Sequence of chain 1.D:
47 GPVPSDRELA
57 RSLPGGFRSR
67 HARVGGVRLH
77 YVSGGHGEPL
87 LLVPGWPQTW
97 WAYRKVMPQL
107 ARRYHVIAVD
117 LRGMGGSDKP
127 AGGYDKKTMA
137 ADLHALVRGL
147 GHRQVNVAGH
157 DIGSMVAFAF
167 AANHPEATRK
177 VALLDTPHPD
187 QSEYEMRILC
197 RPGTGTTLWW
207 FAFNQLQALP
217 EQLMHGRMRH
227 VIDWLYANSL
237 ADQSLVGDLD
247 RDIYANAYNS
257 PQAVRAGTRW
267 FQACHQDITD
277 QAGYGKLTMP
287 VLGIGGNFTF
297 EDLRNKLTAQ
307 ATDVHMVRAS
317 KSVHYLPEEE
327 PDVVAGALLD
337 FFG

The protein below binds the small molecule below.
Small molecule (SMILES): C[C@]12O[C@H]1[C@H](O)c1c(cc(O)c3c1C(=O)c1cccc(O)c1-3)C2=O

Binding-site contacts:
Ligand atom O2 contacts residue THR182 of chain 1.D at 3.4 Å (h-bond).
Ligand atom O2 contacts residue PHE207 of chain 1.D at 3.7 Å.
Ligand atom C14 contacts residue HIS320 of chain 1.D at 3.3 Å.
Ligand atom C6 contacts residue HIS320 of chain 1.D at 3.8 Å.
Ligand atom O6 contacts residue TRP92 of chain 1.D at 3.2 Å (h-bond).
Ligand atom C4 contacts residue ASP157 of chain 1.D at 3.5 Å.
Ligand atom C6A contacts residue TRP206 of chain 1.D at 3.4 Å (hydrophobic).
Ligand atom C1 contacts residue HIS320 of chain 1.D at 3.8 Å.
Ligand atom O6 contacts residue HIS320 of chain 1.D at 3.1 Å (h-bond).
Ligand atom C6B contacts residue TRP206 of chain 1.D at 3.7 Å (hydrophobic).
Ligand atom C12 contacts residue LEU231 of chain 1.D at 3.7 Å (hydrophobic).
Ligand atom C12 contacts residue TRP206 of chain 1.D at 3.3 Å (hydrophobic).
Ligand atom C2 contacts residue ASP157 of chain 1.D at 2.9 Å.
Ligand atom C3 contacts residue ASP157 of chain 1.D at 3.1 Å.
Ligand atom C2 contacts residue TRP206 of chain 1.D at 3.4 Å (hydrophobic).
Ligand atom C13 contacts residue HIS320 of chain 1.D at 3.4 Å.
Ligand atom C15 contacts residue ASP157 of chain 1.D at 3.5 Å.
Ligand atom C9 contacts residue ASN234 of chain 1.D at 3.2 Å.
Ligand atom O1 contacts residue PHE267 of chain 1.D at 3.4 Å.
Ligand atom C1 contacts residue TRP206 of chain 1.D at 3.2 Å (hydrophobic).
Ligand atom C12 contacts residue HIS320 of chain 1.D at 3.5 Å.
Ligand atom C13 contacts residue TRP206 of chain 1.D at 3.0 Å (hydrophobic).
Ligand atom C9 contacts residue SER235 of chain 1.D at 3.7 Å.
Ligand atom O6 contacts residue ASP157 of chain 1.D at 2.5 Å (salt-bridge).
Ligand atom O5 contacts residue LEU231 of chain 1.D at 3.0 Å.
Ligand atom C8 contacts residue ASN234 of chain 1.D at 3.3 Å.
Ligand atom C4A contacts residue HIS320 of chain 1.D at 3.5 Å.
Ligand atom O1 contacts residue TRP206 of chain 1.D at 2.9 Å (h-bond).
Ligand atom C14 contacts residue TRP206 of chain 1.D at 3.4 Å (hydrophobic).
Ligand atom C14 contacts residue ASP157 of chain 1.D at 3.6 Å.
Ligand atom O5 contacts residue TYR321 of chain 1.D at 3.1 Å (h-bond).
Ligand atom C6A contacts residue HIS320 of chain 1.D at 3.7 Å.
Ligand atom C4 contacts residue PHE207 of chain 1.D at 3.5 Å (hydrophobic).
Ligand atom C9 contacts residue LEU231 of chain 1.D at 3.6 Å (hydrophobic).
Ligand atom C11 contacts residue TRP206 of chain 1.D at 3.6 Å (hydrophobic).
Ligand atom C1 contacts residue ASP157 of chain 1.D at 3.1 Å.
Ligand atom C3 contacts residue PHE207 of chain 1.D at 3.4 Å (hydrophobic).
Ligand atom C10 contacts residue LEU231 of chain 1.D at 3.6 Å (hydrophobic).
Ligand atom C5 contacts residue HIS320 of chain 1.D at 3.8 Å.
Ligand atom O1 contacts residue PHE207 of chain 1.D at 2.9 Å.